Sequence of chain 33.A:
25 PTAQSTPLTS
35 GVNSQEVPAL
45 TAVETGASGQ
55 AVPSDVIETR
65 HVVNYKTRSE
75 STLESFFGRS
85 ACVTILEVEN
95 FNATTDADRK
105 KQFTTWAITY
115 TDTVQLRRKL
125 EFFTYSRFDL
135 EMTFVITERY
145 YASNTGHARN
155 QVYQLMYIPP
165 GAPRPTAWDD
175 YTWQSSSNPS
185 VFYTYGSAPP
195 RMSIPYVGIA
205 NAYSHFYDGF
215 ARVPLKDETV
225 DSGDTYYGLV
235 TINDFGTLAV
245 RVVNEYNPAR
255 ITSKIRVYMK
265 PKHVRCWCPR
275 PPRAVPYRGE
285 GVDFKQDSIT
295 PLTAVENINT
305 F

Sequence of chain 34.A:
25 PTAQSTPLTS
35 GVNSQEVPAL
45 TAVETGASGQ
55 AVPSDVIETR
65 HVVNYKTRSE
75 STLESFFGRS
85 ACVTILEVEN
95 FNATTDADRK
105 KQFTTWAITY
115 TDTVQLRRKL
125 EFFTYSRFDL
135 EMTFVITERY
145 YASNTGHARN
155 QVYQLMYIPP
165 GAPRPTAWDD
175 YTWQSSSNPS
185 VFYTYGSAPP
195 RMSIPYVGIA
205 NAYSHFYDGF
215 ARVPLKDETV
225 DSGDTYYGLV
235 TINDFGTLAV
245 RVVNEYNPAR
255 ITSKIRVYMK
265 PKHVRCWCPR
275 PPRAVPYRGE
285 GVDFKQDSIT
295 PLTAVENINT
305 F

Binding-site contacts:
Ligand atom C4 contacts residue TYR145 of chain 34.A at 3.6 Å (hydrophobic).
Ligand atom C5 contacts residue TYR145 of chain 34.A at 3.3 Å (hydrophobic).
Ligand atom O4 contacts residue PRO252 of chain 33.A at 3.8 Å.
Ligand atom O1B contacts residue ALA146 of chain 34.A at 3.2 Å.
Ligand atom O10 contacts residue TYR250 of chain 33.A at 2.7 Å (h-bond).
Ligand atom C10 contacts residue TYR145 of chain 34.A at 3.6 Å (hydrophobic).
Ligand atom C10 contacts residue TYR250 of chain 33.A at 3.5 Å (hydrophobic).
Ligand atom C11 contacts residue TYR145 of chain 34.A at 3.7 Å (hydrophobic).
Ligand atom C8 contacts residue ALA146 of chain 34.A at 4.4 Å (hydrophobic).
Ligand atom O1B contacts residue SER147 of chain 34.A at 3.1 Å (h-bond).
Ligand atom O4 contacts residue ASN251 of chain 33.A at 4.2 Å.
Ligand atom O1A contacts residue PRO252 of chain 33.A at 3.3 Å.
Ligand atom C1 contacts residue ALA146 of chain 34.A at 3.9 Å (hydrophobic).
Ligand atom C1 contacts residue SER147 of chain 34.A at 3.6 Å.
Ligand atom O1B contacts residue ASN148 of chain 34.A at 4.3 Å.
Ligand atom O4 contacts residue TYR250 of chain 33.A at 3.4 Å.
Ligand atom C4 contacts residue PRO252 of chain 33.A at 3.8 Å (hydrophobic).
Ligand atom C9 contacts residue TYR145 of chain 34.A at 4.2 Å (hydrophobic).
Ligand atom O8 contacts residue ALA146 of chain 34.A at 3.3 Å.
Ligand atom C1 contacts residue PRO252 of chain 33.A at 4.1 Å (hydrophobic).
Ligand atom C11 contacts residue ARG143 of chain 34.A at 4.0 Å.
Ligand atom O4 contacts residue TYR145 of chain 34.A at 4.2 Å.
Ligand atom C7 contacts residue TYR145 of chain 34.A at 3.8 Å (hydrophobic).
Ligand atom N5 contacts residue TYR145 of chain 34.A at 2.6 Å (h-bond).
Ligand atom O1A contacts residue SER147 of chain 34.A at 2.8 Å (h-bond).
Ligand atom C3 contacts residue PRO252 of chain 33.A at 3.9 Å (hydrophobic).
Ligand atom C11 contacts residue TYR250 of chain 33.A at 3.7 Å (hydrophobic).
Ligand atom N5 contacts residue TYR250 of chain 33.A at 4.4 Å.
Ligand atom C6 contacts residue TYR145 of chain 34.A at 3.4 Å (hydrophobic).
Ligand atom C6 contacts residue ALA146 of chain 34.A at 4.2 Å (hydrophobic).
Ligand atom O1A contacts residue ALA146 of chain 34.A at 4.2 Å.

The small molecule below binds the protein below.
Small molecule (SMILES): CC(=O)N[C@H]1[C@H]([C@H](O)[C@H](O)CO)O[C@@](O)(C(=O)O)C[C@@H]1O